A protein and the small-molecule ligand that binds it are described below.
Small molecule (SMILES): CC[C@H](C)[C@H](NC(=O)CNC(=O)[C@H](CCC(=O)O)NC(=O)[C@H](CCCCN)NC(=O)[C@H](CC(C)C)NC(=O)CN)C(=O)N1CCC[C@H]1C(=O)N[C@@H](C)C(=O)N[C@@H](CC(C)C)C(=O)O

Sequence of chain 1.A:
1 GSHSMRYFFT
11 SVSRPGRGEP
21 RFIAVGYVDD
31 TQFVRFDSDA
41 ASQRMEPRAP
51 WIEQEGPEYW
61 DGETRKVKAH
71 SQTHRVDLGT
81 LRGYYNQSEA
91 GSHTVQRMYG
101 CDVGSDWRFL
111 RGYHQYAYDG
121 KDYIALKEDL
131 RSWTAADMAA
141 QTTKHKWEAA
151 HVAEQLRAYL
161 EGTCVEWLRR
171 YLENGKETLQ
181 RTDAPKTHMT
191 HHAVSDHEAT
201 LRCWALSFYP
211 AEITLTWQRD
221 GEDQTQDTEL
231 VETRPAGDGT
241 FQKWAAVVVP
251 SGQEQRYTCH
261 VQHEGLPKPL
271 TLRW

Binding-site contacts:
Ligand atom N contacts residue TYR7 of chain 1.A at 3.0 Å (h-bond).
Ligand atom CA contacts residue TYR171 of chain 1.A at 3.4 Å (hydrophobic).
Ligand atom N contacts residue TRP167 of chain 1.A at 3.2 Å.
Ligand atom N contacts residue TYR99 of chain 1.A at 3.0 Å (h-bond).
Ligand atom N contacts residue GOL1 of chain 1.E at 2.7 Å (h-bond).
Ligand atom CD1 contacts residue TYR116 of chain 1.A at 3.5 Å (hydrophobic).
Ligand atom N contacts residue ASP77 of chain 1.A at 2.8 Å (salt-bridge).
Ligand atom N contacts residue LYS66 of chain 1.A at 3.6 Å (salt-bridge).
Ligand atom N contacts residue MET5 of chain 1.A at 3.6 Å (h-bond).
Ligand atom N contacts residue TYR7 of chain 1.A at 3.6 Å (h-bond).
Ligand atom CG contacts residue GLU63 of chain 1.A at 3.5 Å.
Ligand atom CA contacts residue TYR159 of chain 1.A at 3.5 Å (hydrophobic).
Ligand atom O contacts residue ARG97 of chain 1.A at 3.0 Å (salt-bridge).
Ligand atom C contacts residue LYS146 of chain 1.A at 3.4 Å.
Ligand atom OXT contacts residue LYS146 of chain 1.A at 2.7 Å (salt-bridge).
Ligand atom CA contacts residue ASP77 of chain 1.A at 3.4 Å.
Ligand atom CG contacts residue ASP77 of chain 1.A at 3.6 Å.
Ligand atom O contacts residue TYR7 of chain 1.A at 3.6 Å.
Ligand atom CD1 contacts residue ARG97 of chain 1.A at 3.5 Å.
Ligand atom C contacts residue TYR7 of chain 1.A at 3.3 Å (hydrophobic).
Ligand atom N contacts residue TYR159 of chain 1.A at 3.6 Å.
Ligand atom CA contacts residue TYR7 of chain 1.A at 3.1 Å (hydrophobic).
Ligand atom CA contacts residue GLU63 of chain 1.A at 3.5 Å.
Ligand atom O contacts residue LYS146 of chain 1.A at 3.2 Å.
Ligand atom CD1 contacts residue VAL67 of chain 1.A at 3.5 Å (hydrophobic).
Ligand atom N contacts residue TYR171 of chain 1.A at 2.7 Å (h-bond).
Ligand atom O contacts residue HIS70 of chain 1.A at 3.4 Å.
Ligand atom CD2 contacts residue TYR7 of chain 1.A at 3.5 Å (hydrophobic).
Ligand atom OE1 contacts residue ARG65 of chain 1.A at 2.9 Å (salt-bridge).
Ligand atom CD2 contacts residue TYR99 of chain 1.A at 3.5 Å (hydrophobic).
Ligand atom O contacts residue THR143 of chain 1.A at 2.9 Å (h-bond).
Ligand atom CB contacts residue GOL1 of chain 1.E at 3.3 Å.
Ligand atom CG2 contacts residue HIS70 of chain 1.A at 3.4 Å.
Ligand atom O contacts residue TRP147 of chain 1.A at 2.8 Å (h-bond).
Ligand atom OE2 contacts residue ARG65 of chain 1.A at 3.0 Å (salt-bridge).
Ligand atom N contacts residue GLU63 of chain 1.A at 2.9 Å (salt-bridge).
Ligand atom CD1 contacts residue LEU81 of chain 1.A at 3.5 Å (hydrophobic).
Ligand atom O contacts residue TYR159 of chain 1.A at 2.7 Å (h-bond).
Ligand atom CA contacts residue GOL1 of chain 1.E at 3.6 Å.
Ligand atom O contacts residue LYS66 of chain 1.A at 2.8 Å (salt-bridge).